Sequence of chain 1.B:
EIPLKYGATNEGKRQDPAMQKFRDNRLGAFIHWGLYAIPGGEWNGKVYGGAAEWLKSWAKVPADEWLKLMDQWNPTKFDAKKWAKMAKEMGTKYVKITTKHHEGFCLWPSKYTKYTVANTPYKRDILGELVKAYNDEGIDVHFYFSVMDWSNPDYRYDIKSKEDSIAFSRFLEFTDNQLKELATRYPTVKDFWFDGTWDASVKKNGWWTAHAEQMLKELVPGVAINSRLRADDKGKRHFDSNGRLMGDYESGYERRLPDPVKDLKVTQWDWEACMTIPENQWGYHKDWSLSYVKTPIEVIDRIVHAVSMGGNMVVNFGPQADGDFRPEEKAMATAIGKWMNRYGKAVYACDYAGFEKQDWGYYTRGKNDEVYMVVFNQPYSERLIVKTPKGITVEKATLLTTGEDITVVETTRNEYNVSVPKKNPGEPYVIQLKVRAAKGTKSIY

Binding-site contacts:
Ligand atom CAA contacts residue ASP195 of chain 1.B at 2.4 Å.
Ligand atom CAC contacts residue HIS101 of chain 1.B at 3.8 Å.
Ligand atom OAJ contacts residue TYR144 of chain 1.B at 3.3 Å (h-bond).
Ligand atom OAH contacts residue HIS102 of chain 1.B at 2.7 Å (h-bond).
Ligand atom OAM contacts residue ARG228 of chain 1.B at 3.2 Å.
Ligand atom OAM contacts residue ASP195 of chain 1.B at 3.0 Å (salt-bridge).
Ligand atom CAE contacts residue TYR144 of chain 1.B at 3.9 Å (hydrophobic).
Ligand atom CAK contacts residue TRP193 of chain 1.B at 3.7 Å (hydrophobic).
Ligand atom CAE contacts residue HIS102 of chain 1.B at 3.4 Å.
Ligand atom OAI contacts residue TRP54 of chain 1.B at 3.0 Å (h-bond).
Ligand atom CAE contacts residue ASP195 of chain 1.B at 2.3 Å.
Ligand atom CAE contacts residue HIS101 of chain 1.B at 4.0 Å.
Ligand atom OAJ contacts residue ASP195 of chain 1.B at 3.2 Å (salt-bridge).
Ligand atom CAN contacts residue SO41 of chain 1.I at 4.0 Å.
Ligand atom CAN contacts residue GLU254 of chain 1.B at 3.7 Å.
Ligand atom CAD contacts residue HIS101 of chain 1.B at 3.9 Å.
Ligand atom OAJ contacts residue HIS32 of chain 1.B at 2.7 Å (h-bond).
Ligand atom CAD contacts residue GLU53 of chain 1.B at 3.7 Å.
Ligand atom CAC contacts residue ASP195 of chain 1.B at 3.5 Å.
Ligand atom OAI contacts residue HIS102 of chain 1.B at 4.0 Å.
Ligand atom CAK contacts residue HIS32 of chain 1.B at 3.7 Å.
Ligand atom OAI contacts residue HIS101 of chain 1.B at 3.1 Å.
Ligand atom CAC contacts residue TRP282 of chain 1.B at 3.8 Å (hydrophobic).
Ligand atom CAK contacts residue ASP195 of chain 1.B at 3.9 Å.
Ligand atom CAB contacts residue ASP195 of chain 1.B at 3.3 Å.
Ligand atom CAN contacts residue ARG228 of chain 1.B at 3.8 Å.
Ligand atom CAF contacts residue ASP195 of chain 1.B at 1.5 Å.
Ligand atom OAJ contacts residue HIS101 of chain 1.B at 2.8 Å (h-bond).
Ligand atom CAB contacts residue TRP282 of chain 1.B at 3.8 Å (hydrophobic).
Ligand atom CAL contacts residue ARG228 of chain 1.B at 3.8 Å.
Ligand atom OAH contacts residue TRP54 of chain 1.B at 3.1 Å (h-bond).
Ligand atom CAD contacts residue ASP195 of chain 1.B at 3.4 Å.
Ligand atom NAG contacts residue ASP195 of chain 1.B at 3.6 Å (salt-bridge).
Ligand atom CAD contacts residue TRP54 of chain 1.B at 3.9 Å (hydrophobic).
Ligand atom CAC contacts residue GLU53 of chain 1.B at 4.0 Å.
Ligand atom CAC contacts residue HIS32 of chain 1.B at 3.5 Å.
Ligand atom OAI contacts residue GLU53 of chain 1.B at 2.8 Å (salt-bridge).
Ligand atom CAK contacts residue TRP282 of chain 1.B at 3.8 Å (hydrophobic).
Ligand atom CAL contacts residue ASP195 of chain 1.B at 3.9 Å.
Ligand atom OAH contacts residue ASP195 of chain 1.B at 3.4 Å (salt-bridge).

This small molecule binds to this protein.
Small molecule (SMILES): CC(=O)N[C@H]1C[C@@H](O)[C@H](O)[C@H](O)[C@@H]1C